Sequence of chain 1.C:
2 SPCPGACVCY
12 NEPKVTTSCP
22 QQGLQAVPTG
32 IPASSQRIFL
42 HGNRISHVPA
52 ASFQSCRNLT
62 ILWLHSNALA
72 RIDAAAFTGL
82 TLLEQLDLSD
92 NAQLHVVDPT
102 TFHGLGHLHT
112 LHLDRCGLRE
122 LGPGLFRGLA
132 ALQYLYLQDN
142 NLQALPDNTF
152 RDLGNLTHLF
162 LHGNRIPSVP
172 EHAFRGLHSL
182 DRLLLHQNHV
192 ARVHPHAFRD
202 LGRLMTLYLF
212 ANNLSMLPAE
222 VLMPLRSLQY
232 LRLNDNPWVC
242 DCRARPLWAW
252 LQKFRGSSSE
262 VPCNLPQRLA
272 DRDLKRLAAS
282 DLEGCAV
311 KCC

A protein and the small-molecule ligand that binds it are described below.
Small molecule (SMILES): CC(=O)N[C@@H]1[C@@H](O)[C@H](O)[C@@H](CO)O[C@H]1O

Binding-site contacts:
Ligand atom C8 contacts residue SER35 of chain 1.C at 4.0 Å.
Ligand atom C8 contacts residue ALA34 of chain 1.C at 3.2 Å (hydrophobic).
Ligand atom C5 contacts residue ASN59 of chain 1.C at 3.6 Å.
Ligand atom O7 contacts residue SER35 of chain 1.C at 3.2 Å.
Ligand atom O7 contacts residue ASN59 of chain 1.C at 4.0 Å.
Ligand atom C4 contacts residue ASN59 of chain 1.C at 4.2 Å.
Ligand atom N2 contacts residue ASN59 of chain 1.C at 2.9 Å (h-bond).
Ligand atom C7 contacts residue SER35 of chain 1.C at 3.9 Å.
Ligand atom C7 contacts residue ASN59 of chain 1.C at 3.6 Å.
Ligand atom C2 contacts residue ASN59 of chain 1.C at 2.5 Å.
Ligand atom O5 contacts residue ASN59 of chain 1.C at 2.3 Å (h-bond).
Ligand atom C8 contacts residue SER56 of chain 1.C at 3.9 Å.
Ligand atom O7 contacts residue ALA34 of chain 1.C at 4.0 Å.
Ligand atom C7 contacts residue ALA34 of chain 1.C at 3.9 Å (hydrophobic).
Ligand atom C1 contacts residue ASN59 of chain 1.C at 1.4 Å.
Ligand atom C3 contacts residue ASN59 of chain 1.C at 3.8 Å.